A small-molecule ligand and the protein it binds are described below.
Small molecule (SMILES): NCC(=O)O

Binding-site contacts:
Ligand atom CA contacts residue CYS370 of chain 1.A at 3.9 Å (hydrophobic).
Ligand atom C contacts residue SER317 of chain 1.A at 3.6 Å.
Ligand atom OXT contacts residue MET265 of chain 1.A at 4.0 Å.
Ligand atom O contacts residue SER317 of chain 1.A at 3.6 Å.
Ligand atom CA contacts residue ASN263 of chain 1.A at 4.3 Å.
Ligand atom CA contacts residue GLY365 of chain 1.A at 3.2 Å.
Ligand atom O contacts residue GLY365 of chain 1.A at 4.3 Å.
Ligand atom C contacts residue GLY365 of chain 1.A at 3.3 Å.
Ligand atom N contacts residue MET265 of chain 1.A at 3.9 Å.
Ligand atom OXT contacts residue GLY365 of chain 1.A at 3.0 Å (h-bond).
Ligand atom OXT contacts residue SER317 of chain 1.A at 4.1 Å.
Ligand atom N contacts residue ASN263 of chain 1.A at 3.2 Å (h-bond).
Ligand atom N contacts residue HIS266 of chain 1.A at 4.0 Å.
Ligand atom OXT contacts residue HIS266 of chain 1.A at 3.4 Å (h-bond).
Ligand atom N contacts residue ASP268 of chain 1.A at 4.3 Å.
Ligand atom O contacts residue HIS266 of chain 1.A at 3.8 Å.
Ligand atom CA contacts residue SER317 of chain 1.A at 3.4 Å.
Ligand atom C contacts residue ASN263 of chain 1.A at 4.3 Å.
Ligand atom C contacts residue HIS266 of chain 1.A at 3.3 Å.
Ligand atom CA contacts residue HIS266 of chain 1.A at 3.5 Å.
Ligand atom N contacts residue ALA269 of chain 1.A at 4.2 Å.
Ligand atom CA contacts residue MET265 of chain 1.A at 4.3 Å (hydrophobic).
Ligand atom O contacts residue MET265 of chain 1.A at 3.4 Å (h-bond).
Ligand atom N contacts residue SER317 of chain 1.A at 3.3 Å (h-bond).
Ligand atom N contacts residue GLY365 of chain 1.A at 4.5 Å.
Ligand atom O contacts residue ASN263 of chain 1.A at 3.5 Å (h-bond).
Ligand atom C contacts residue MET265 of chain 1.A at 4.0 Å (hydrophobic).

Sequence of chain 1.A:
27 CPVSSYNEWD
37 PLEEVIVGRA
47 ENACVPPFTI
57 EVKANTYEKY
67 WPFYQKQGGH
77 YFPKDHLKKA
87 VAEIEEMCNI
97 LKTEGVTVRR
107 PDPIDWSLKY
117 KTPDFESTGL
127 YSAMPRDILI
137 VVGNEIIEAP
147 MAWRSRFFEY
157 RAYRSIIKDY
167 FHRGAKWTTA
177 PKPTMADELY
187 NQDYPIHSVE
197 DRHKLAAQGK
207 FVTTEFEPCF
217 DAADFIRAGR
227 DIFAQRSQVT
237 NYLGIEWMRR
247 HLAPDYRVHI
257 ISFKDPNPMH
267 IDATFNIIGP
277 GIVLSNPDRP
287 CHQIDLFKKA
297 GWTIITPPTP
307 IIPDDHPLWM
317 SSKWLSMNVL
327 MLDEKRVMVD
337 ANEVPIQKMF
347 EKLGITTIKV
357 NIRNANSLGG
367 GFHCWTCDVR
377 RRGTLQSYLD